Binding-site contacts:
Ligand atom C28 contacts residue TYR145 of chain 34.A at 3.3 Å (hydrophobic).
Ligand atom C17 contacts residue LEU182 of chain 34.A at 3.7 Å (hydrophobic).
Ligand atom C12 contacts residue ILE99 of chain 34.A at 3.7 Å (hydrophobic).
Ligand atom C10 contacts residue TYR191 of chain 34.A at 3.7 Å (hydrophobic).
Ligand atom C19 contacts residue LEU182 of chain 34.A at 3.6 Å (hydrophobic).
Ligand atom N24 contacts residue PHE180 of chain 34.A at 3.6 Å.
Ligand atom N06 contacts residue LEU101 of chain 34.A at 3.2 Å.
Ligand atom N08 contacts residue LEU101 of chain 34.A at 3.8 Å.
Ligand atom O16 contacts residue ILE99 of chain 34.A at 3.6 Å.
Ligand atom C28 contacts residue MET144 of chain 34.A at 3.8 Å (hydrophobic).
Ligand atom C18 contacts residue LEU182 of chain 34.A at 3.2 Å (hydrophobic).
Ligand atom O26 contacts residue PHE180 of chain 34.A at 3.7 Å.
Ligand atom C28 contacts residue ALA167 of chain 34.A at 3.1 Å (hydrophobic).
Ligand atom C09 contacts residue LEU101 of chain 34.A at 3.8 Å (hydrophobic).
Ligand atom C03 contacts residue ASN211 of chain 34.A at 3.1 Å.
Ligand atom C19 contacts residue TYR145 of chain 34.A at 3.2 Å (hydrophobic).
Ligand atom C01 contacts residue THR207 of chain 34.A at 2.9 Å.
Ligand atom C14 contacts residue HIS237 of chain 34.A at 3.5 Å.
Ligand atom C01 contacts residue TYR192 of chain 34.A at 2.9 Å (hydrophobic).
Ligand atom C25 contacts residue PHE180 of chain 34.A at 3.5 Å (hydrophobic).
Ligand atom N24 contacts residue LEU216 of chain 34.A at 3.5 Å.
Ligand atom C15 contacts residue LEU182 of chain 34.A at 3.7 Å (hydrophobic).
Ligand atom C09 contacts residue TYR191 of chain 34.A at 3.6 Å (hydrophobic).
Ligand atom C05 contacts residue LEU101 of chain 34.A at 3.9 Å (hydrophobic).
Ligand atom O26 contacts residue TYR145 of chain 34.A at 3.2 Å.
Ligand atom N07 contacts residue LEU101 of chain 34.A at 3.7 Å.
Ligand atom C22 contacts residue ILE123 of chain 34.A at 3.6 Å (hydrophobic).
Ligand atom C18 contacts residue ILE99 of chain 34.A at 3.8 Å (hydrophobic).
Ligand atom C04 contacts residue MET213 of chain 34.A at 3.9 Å (hydrophobic).
Ligand atom C18 contacts residue TYR145 of chain 34.A at 3.8 Å (hydrophobic).
Ligand atom O23 contacts residue LEU216 of chain 34.A at 3.7 Å.
Ligand atom C04 contacts residue ASN211 of chain 34.A at 3.4 Å.
Ligand atom C17 contacts residue ILE99 of chain 34.A at 3.8 Å (hydrophobic).
Ligand atom C28 contacts residue TYR143 of chain 34.A at 3.4 Å (hydrophobic).
Ligand atom C27 contacts residue PHE180 of chain 34.A at 3.2 Å (hydrophobic).
Ligand atom C14 contacts residue SER121 of chain 34.A at 3.5 Å.
Ligand atom C13 contacts residue MET213 of chain 34.A at 3.4 Å (hydrophobic).
Ligand atom C15 contacts residue ILE123 of chain 34.A at 3.6 Å (hydrophobic).
Ligand atom C21 contacts residue ILE123 of chain 34.A at 3.8 Å (hydrophobic).
Ligand atom C22 contacts residue ILE99 of chain 34.A at 3.9 Å (hydrophobic).

A small-molecule ligand and the protein it binds are described below.
Small molecule (SMILES): CCOc1noc2cc(OCCC3CCN(c4ccc(C)nn4)CC3)ccc12

Sequence of chain 34.A:
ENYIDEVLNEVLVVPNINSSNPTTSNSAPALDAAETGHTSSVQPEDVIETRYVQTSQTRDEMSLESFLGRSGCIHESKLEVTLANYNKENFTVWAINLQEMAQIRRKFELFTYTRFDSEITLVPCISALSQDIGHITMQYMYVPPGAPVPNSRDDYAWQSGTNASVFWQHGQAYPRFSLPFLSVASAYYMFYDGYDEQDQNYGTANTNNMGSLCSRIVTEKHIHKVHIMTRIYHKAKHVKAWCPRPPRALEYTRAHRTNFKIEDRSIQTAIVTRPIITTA